Binding-site contacts:
Ligand atom O1A contacts residue ASN228 of chain 8.A at 3.7 Å.
Ligand atom C5 contacts residue PHE233 of chain 8.A at 4.0 Å (hydrophobic).
Ligand atom C4C contacts residue PHE135 of chain 8.A at 3.8 Å (hydrophobic).
Ligand atom O1 contacts residue PHE155 of chain 8.A at 3.4 Å.
Ligand atom C3C contacts residue PHE135 of chain 8.A at 3.8 Å (hydrophobic).
Ligand atom C6B contacts residue ILE113 of chain 8.A at 4.0 Å (hydrophobic).
Ligand atom C3B contacts residue ASN228 of chain 8.A at 4.0 Å.
Ligand atom C6C contacts residue TYR201 of chain 8.A at 3.9 Å (hydrophobic).
Ligand atom C31 contacts residue PRO177 of chain 8.A at 3.9 Å (hydrophobic).
Ligand atom C4A contacts residue ASP112 of chain 8.A at 2.6 Å.
Ligand atom C5 contacts residue PHE155 of chain 8.A at 3.9 Å (hydrophobic).
Ligand atom C5C contacts residue ILE111 of chain 8.A at 3.8 Å (hydrophobic).
Ligand atom C2B contacts residue TYR201 of chain 8.A at 3.5 Å (hydrophobic).
Ligand atom C4B contacts residue ILE113 of chain 8.A at 4.0 Å (hydrophobic).
Ligand atom C31 contacts residue ILE24 of chain 8.C at 3.6 Å (hydrophobic).
Ligand atom C5B contacts residue ASP112 of chain 8.A at 4.0 Å.
Ligand atom C2B contacts residue TRP203 of chain 8.A at 4.0 Å (hydrophobic).
Ligand atom C2C contacts residue VAL192 of chain 8.A at 3.7 Å (hydrophobic).
Ligand atom N2 contacts residue PHE233 of chain 8.A at 3.7 Å.
Ligand atom N3A contacts residue ASP112 of chain 8.A at 2.5 Å (salt-bridge).
Ligand atom O1B contacts residue TYR201 of chain 8.A at 3.4 Å.
Ligand atom N3A contacts residue THR114 of chain 8.A at 4.0 Å.
Ligand atom O1 contacts residue PHE233 of chain 8.A at 3.1 Å.
Ligand atom O1A contacts residue TRP203 of chain 8.A at 3.3 Å.
Ligand atom C5B contacts residue ILE111 of chain 8.A at 3.9 Å (hydrophobic).
Ligand atom C4B contacts residue TRP203 of chain 8.A at 3.5 Å (hydrophobic).
Ligand atom C4A contacts residue THR114 of chain 8.A at 3.5 Å.
Ligand atom C31 contacts residue VAL179 of chain 8.A at 3.3 Å (hydrophobic).
Ligand atom C5A contacts residue ASP112 of chain 8.A at 4.0 Å.
Ligand atom C2A contacts residue TRP203 of chain 8.A at 3.6 Å (hydrophobic).
Ligand atom C2A contacts residue ASP112 of chain 8.A at 3.8 Å.
Ligand atom N3A contacts residue ILE113 of chain 8.A at 3.8 Å.
Ligand atom C5B contacts residue ILE113 of chain 8.A at 3.5 Å (hydrophobic).
Ligand atom C5A contacts residue ASN228 of chain 8.A at 4.0 Å.
Ligand atom N2 contacts residue PHE155 of chain 8.A at 3.5 Å.
Ligand atom C5C contacts residue PHE135 of chain 8.A at 3.5 Å (hydrophobic).
Ligand atom C3B contacts residue TRP203 of chain 8.A at 3.1 Å (hydrophobic).
Ligand atom C4C contacts residue VAL192 of chain 8.A at 3.5 Å (hydrophobic).
Ligand atom C4 contacts residue ILE24 of chain 8.C at 4.0 Å (hydrophobic).
Ligand atom C2C contacts residue PHE155 of chain 8.A at 3.9 Å (hydrophobic).

Sequence of chain 8.A:
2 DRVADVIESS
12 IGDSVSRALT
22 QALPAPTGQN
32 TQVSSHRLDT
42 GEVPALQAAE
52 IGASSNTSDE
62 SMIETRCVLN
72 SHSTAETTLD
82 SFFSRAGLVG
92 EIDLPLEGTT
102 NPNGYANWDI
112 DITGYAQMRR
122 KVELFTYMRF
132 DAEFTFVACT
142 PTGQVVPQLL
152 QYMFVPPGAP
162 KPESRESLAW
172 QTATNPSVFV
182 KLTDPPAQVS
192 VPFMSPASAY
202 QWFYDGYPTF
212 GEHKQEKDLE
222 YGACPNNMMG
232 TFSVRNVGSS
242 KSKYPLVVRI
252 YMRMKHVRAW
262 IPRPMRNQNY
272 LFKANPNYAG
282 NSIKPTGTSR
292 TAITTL

Sequence of chain 9.C:
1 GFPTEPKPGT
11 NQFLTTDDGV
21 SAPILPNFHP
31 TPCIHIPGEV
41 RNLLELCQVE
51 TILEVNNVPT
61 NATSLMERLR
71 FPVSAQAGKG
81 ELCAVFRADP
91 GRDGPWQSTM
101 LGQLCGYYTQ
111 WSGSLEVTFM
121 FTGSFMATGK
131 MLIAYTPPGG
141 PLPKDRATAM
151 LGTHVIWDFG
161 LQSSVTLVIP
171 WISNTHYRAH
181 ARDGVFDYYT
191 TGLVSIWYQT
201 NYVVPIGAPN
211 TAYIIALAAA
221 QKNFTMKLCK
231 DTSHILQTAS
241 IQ

A protein and the small-molecule ligand that binds it are described below.
Small molecule (SMILES): Cc1cc(CCCCCCCOc2ccc(C3=NCCO3)cc2)on1

Sequence of chain 8.C:
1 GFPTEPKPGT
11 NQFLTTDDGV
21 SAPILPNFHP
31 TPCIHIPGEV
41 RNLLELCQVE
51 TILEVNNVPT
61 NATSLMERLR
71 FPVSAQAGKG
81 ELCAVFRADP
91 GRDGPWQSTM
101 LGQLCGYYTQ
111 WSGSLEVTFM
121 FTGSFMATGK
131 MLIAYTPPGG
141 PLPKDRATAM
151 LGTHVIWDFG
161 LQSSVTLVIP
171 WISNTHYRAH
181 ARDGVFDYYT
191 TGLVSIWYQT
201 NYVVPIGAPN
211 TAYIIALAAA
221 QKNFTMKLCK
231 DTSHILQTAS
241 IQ